Binding-site contacts:
Ligand atom O7 contacts residue ASN776 of chain 1.B at 3.2 Å.
Ligand atom C5 contacts residue ASN776 of chain 1.B at 3.7 Å.
Ligand atom O5 contacts residue ASN776 of chain 1.B at 2.4 Å (h-bond).
Ligand atom C3 contacts residue ASN776 of chain 1.B at 3.8 Å.
Ligand atom C1 contacts residue ASN776 of chain 1.B at 1.4 Å.
Ligand atom C7 contacts residue ASN776 of chain 1.B at 3.2 Å.
Ligand atom C8 contacts residue ASN776 of chain 1.B at 4.4 Å.
Ligand atom C4 contacts residue ASN776 of chain 1.B at 4.3 Å.
Ligand atom C2 contacts residue ASN776 of chain 1.B at 2.5 Å.
Ligand atom N2 contacts residue ASN776 of chain 1.B at 2.9 Å (h-bond).

Sequence of chain 1.B:
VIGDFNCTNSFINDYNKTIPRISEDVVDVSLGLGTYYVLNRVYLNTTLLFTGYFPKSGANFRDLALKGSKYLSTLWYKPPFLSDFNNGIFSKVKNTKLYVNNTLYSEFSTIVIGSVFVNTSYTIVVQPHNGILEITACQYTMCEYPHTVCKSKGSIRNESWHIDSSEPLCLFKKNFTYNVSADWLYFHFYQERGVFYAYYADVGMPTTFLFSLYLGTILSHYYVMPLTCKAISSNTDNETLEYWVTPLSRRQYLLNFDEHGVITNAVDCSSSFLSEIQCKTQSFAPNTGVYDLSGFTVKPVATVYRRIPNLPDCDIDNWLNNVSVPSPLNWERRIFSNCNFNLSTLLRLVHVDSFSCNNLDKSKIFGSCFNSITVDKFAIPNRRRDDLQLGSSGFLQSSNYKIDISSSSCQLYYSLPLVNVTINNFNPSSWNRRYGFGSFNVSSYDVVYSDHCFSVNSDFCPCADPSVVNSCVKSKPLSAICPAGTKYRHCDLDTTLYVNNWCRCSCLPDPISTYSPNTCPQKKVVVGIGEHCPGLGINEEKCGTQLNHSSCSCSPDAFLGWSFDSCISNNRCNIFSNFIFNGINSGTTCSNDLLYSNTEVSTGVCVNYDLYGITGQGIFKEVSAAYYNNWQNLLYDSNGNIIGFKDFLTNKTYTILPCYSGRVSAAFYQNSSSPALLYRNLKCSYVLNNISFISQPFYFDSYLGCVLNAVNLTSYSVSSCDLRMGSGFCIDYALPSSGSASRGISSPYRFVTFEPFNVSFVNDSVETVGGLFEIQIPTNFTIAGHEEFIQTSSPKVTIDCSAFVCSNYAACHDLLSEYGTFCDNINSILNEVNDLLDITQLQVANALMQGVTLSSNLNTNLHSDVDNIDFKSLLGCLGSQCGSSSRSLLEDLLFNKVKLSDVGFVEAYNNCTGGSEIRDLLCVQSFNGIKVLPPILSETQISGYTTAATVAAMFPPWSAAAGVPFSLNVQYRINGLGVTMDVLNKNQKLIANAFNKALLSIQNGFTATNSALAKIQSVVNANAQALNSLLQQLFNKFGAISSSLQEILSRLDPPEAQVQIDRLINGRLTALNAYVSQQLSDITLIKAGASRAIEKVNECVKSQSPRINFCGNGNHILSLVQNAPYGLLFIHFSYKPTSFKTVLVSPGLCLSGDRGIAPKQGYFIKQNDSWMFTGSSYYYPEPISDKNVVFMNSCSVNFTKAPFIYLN

The protein below binds the small molecule below.
Small molecule (SMILES): CC(=O)N[C@@H]1[C@@H](O)[C@H](O)[C@@H](CO)O[C@H]1O